Sequence of chain 1.A:
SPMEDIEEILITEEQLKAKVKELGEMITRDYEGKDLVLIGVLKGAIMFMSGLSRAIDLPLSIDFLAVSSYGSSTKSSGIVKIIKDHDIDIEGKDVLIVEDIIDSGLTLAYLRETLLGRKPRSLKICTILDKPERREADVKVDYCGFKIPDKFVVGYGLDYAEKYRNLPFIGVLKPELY

Binding-site contacts:
Ligand atom C8 contacts residue ASP129 of chain 1.A at 4.0 Å.
Ligand atom C2 contacts residue LEU184 of chain 1.A at 4.1 Å (hydrophobic).
Ligand atom O6 contacts residue ILE127 of chain 1.A at 4.1 Å.
Ligand atom O3P contacts residue MG1 of chain 1.E at 4.2 Å.
Ligand atom C2 contacts residue PHE178 of chain 1.A at 3.6 Å (hydrophobic).
Ligand atom C8 contacts residue ILE127 of chain 1.A at 4.0 Å (hydrophobic).
Ligand atom N1 contacts residue PHE178 of chain 1.A at 3.2 Å.
Ligand atom O1P contacts residue LEU68 of chain 1.A at 3.7 Å.
Ligand atom C5 contacts residue PHE178 of chain 1.A at 4.2 Å (hydrophobic).
Ligand atom O6 contacts residue LYS157 of chain 1.A at 3.0 Å (salt-bridge).
Ligand atom N3 contacts residue MG1 of chain 1.E at 4.1 Å.
Ligand atom O3P contacts residue LEU68 of chain 1.A at 3.8 Å.
Ligand atom C6 contacts residue VAL179 of chain 1.A at 3.8 Å (hydrophobic).
Ligand atom O3P contacts residue LYS69 of chain 1.A at 3.4 Å (salt-bridge).
Ligand atom O2P contacts residue MG1 of chain 1.E at 2.0 Å.
Ligand atom O2P contacts residue ASP185 of chain 1.A at 2.8 Å (salt-bridge).
Ligand atom P contacts residue GLY70 of chain 1.A at 3.9 Å.
Ligand atom C6 contacts residue LYS157 of chain 1.A at 3.9 Å.
Ligand atom C2 contacts residue VAL179 of chain 1.A at 3.9 Å (hydrophobic).
Ligand atom O5' contacts residue MG1 of chain 1.E at 3.3 Å.
Ligand atom N9 contacts residue ILE127 of chain 1.A at 4.0 Å.
Ligand atom O2P contacts residue ARG191 of chain 1.A at 2.8 Å (salt-bridge).
Ligand atom C5 contacts residue ILE127 of chain 1.A at 4.2 Å (hydrophobic).
Ligand atom C2 contacts residue ASP185 of chain 1.A at 3.6 Å.
Ligand atom O3P contacts residue ARG191 of chain 1.A at 4.0 Å.
Ligand atom N1 contacts residue VAL179 of chain 1.A at 3.0 Å (h-bond).
Ligand atom N7 contacts residue ILE127 of chain 1.A at 3.9 Å.
Ligand atom O6 contacts residue VAL179 of chain 1.A at 3.2 Å (h-bond).
Ligand atom C5' contacts residue MG1 of chain 1.E at 3.6 Å.
Ligand atom N7 contacts residue LYS157 of chain 1.A at 3.8 Å.
Ligand atom P contacts residue ARG191 of chain 1.A at 3.8 Å.
Ligand atom O6 contacts residue PHE178 of chain 1.A at 3.6 Å.
Ligand atom N7 contacts residue ASP129 of chain 1.A at 4.1 Å.
Ligand atom O6 contacts residue LYS177 of chain 1.A at 4.0 Å.
Ligand atom C6 contacts residue PHE178 of chain 1.A at 3.6 Å (hydrophobic).
Ligand atom O1P contacts residue GLY70 of chain 1.A at 2.6 Å (h-bond).
Ligand atom O1P contacts residue LYS69 of chain 1.A at 3.0 Å (salt-bridge).
Ligand atom O1P contacts residue ARG191 of chain 1.A at 3.8 Å.
Ligand atom P contacts residue MG1 of chain 1.E at 3.2 Å.
Ligand atom P contacts residue LYS69 of chain 1.A at 3.8 Å.

A protein and the small-molecule ligand that binds it are described below.
Small molecule (SMILES): O=c1[nH]cnc2c1ncn2[C@@H]1O[C@H](COP(=O)(O)O)[C@@H](O)[C@H]1O